Binding-site contacts:
Ligand atom O7 contacts residue TRP257 of chain 1.B at 3.5 Å.
Ligand atom C6 contacts residue LEU261 of chain 1.B at 4.0 Å (hydrophobic).
Ligand atom O5 contacts residue TRP257 of chain 1.B at 3.7 Å.
Ligand atom C7 contacts residue TRP257 of chain 1.B at 4.3 Å (hydrophobic).
Ligand atom O5 contacts residue LEU261 of chain 1.B at 4.2 Å.
Ligand atom O7 contacts residue ASN113 of chain 1.B at 4.0 Å.
Ligand atom N2 contacts residue ASN113 of chain 1.B at 2.9 Å (h-bond).
Ligand atom C7 contacts residue ASN113 of chain 1.B at 3.6 Å.
Ligand atom O5 contacts residue ASN113 of chain 1.B at 2.3 Å (h-bond).
Ligand atom C2 contacts residue TRP257 of chain 1.B at 3.9 Å (hydrophobic).
Ligand atom C1 contacts residue ALA116 of chain 1.B at 4.5 Å (hydrophobic).
Ligand atom C4 contacts residue ASN113 of chain 1.B at 4.2 Å.
Ligand atom O6 contacts residue LEU261 of chain 1.B at 3.9 Å.
Ligand atom O5 contacts residue ALA116 of chain 1.B at 4.2 Å.
Ligand atom C1 contacts residue ASN113 of chain 1.B at 1.4 Å.
Ligand atom C2 contacts residue ASN113 of chain 1.B at 2.5 Å.
Ligand atom C5 contacts residue ASN113 of chain 1.B at 3.6 Å.
Ligand atom C3 contacts residue ASN113 of chain 1.B at 3.8 Å.
Ligand atom C1 contacts residue TRP257 of chain 1.B at 3.9 Å (hydrophobic).

A protein and the small-molecule ligand that binds it are described below.
Small molecule (SMILES): CC(=O)N[C@H]1[C@H](O[C@H]2[C@H](O)[C@@H](NC(C)=O)CO[C@@H]2CO)O[C@H](CO)[C@@H](O)[C@@H]1O

Sequence of chain 1.B:
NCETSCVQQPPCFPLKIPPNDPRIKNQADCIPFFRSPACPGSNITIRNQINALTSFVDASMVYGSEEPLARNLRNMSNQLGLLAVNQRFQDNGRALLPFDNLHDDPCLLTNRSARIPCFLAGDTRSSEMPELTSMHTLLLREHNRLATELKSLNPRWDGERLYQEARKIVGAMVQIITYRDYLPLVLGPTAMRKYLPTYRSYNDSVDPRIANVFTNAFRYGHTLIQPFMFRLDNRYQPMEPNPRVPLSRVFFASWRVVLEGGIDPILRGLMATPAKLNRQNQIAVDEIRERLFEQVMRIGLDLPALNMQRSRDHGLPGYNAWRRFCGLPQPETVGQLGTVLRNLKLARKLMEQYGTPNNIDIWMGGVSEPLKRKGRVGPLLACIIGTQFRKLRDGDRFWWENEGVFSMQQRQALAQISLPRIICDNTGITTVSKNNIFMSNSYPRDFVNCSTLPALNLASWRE